Binding-site contacts:
Ligand atom O contacts residue LEU112 of chain 1.B at 3.4 Å (h-bond).
Ligand atom C contacts residue PRO46 of chain 1.B at 4.3 Å (hydrophobic).
Ligand atom CG1 contacts residue LEU112 of chain 1.B at 4.5 Å (hydrophobic).
Ligand atom CG2 contacts residue MET165 of chain 1.B at 4.2 Å (hydrophobic).
Ligand atom CB contacts residue LEU220 of chain 1.B at 3.7 Å (hydrophobic).
Ligand atom O contacts residue DPP111 of chain 1.B at 2.3 Å (h-bond).
Ligand atom CG1 contacts residue DPP111 of chain 1.B at 3.5 Å.
Ligand atom C contacts residue HIS273 of chain 1.B at 4.2 Å.
Ligand atom CG2 contacts residue LEU220 of chain 1.B at 3.5 Å (hydrophobic).
Ligand atom C contacts residue DPP111 of chain 1.B at 4.2 Å.
Ligand atom CA contacts residue PHE161 of chain 1.B at 3.9 Å (hydrophobic).
Ligand atom O contacts residue ALA47 of chain 1.B at 3.1 Å (h-bond).
Ligand atom N contacts residue PHE161 of chain 1.B at 4.3 Å.
Ligand atom CB contacts residue GLN216 of chain 1.B at 4.4 Å.
Ligand atom C contacts residue ALA47 of chain 1.B at 4.3 Å (hydrophobic).
Ligand atom CB contacts residue ALA47 of chain 1.B at 4.4 Å (hydrophobic).
Ligand atom CA contacts residue DPP111 of chain 1.B at 2.4 Å.
Ligand atom O contacts residue DPP111 of chain 1.B at 4.2 Å.
Ligand atom C contacts residue LEU112 of chain 1.B at 3.6 Å (hydrophobic).
Ligand atom C contacts residue DPP111 of chain 1.B at 1.3 Å.
Ligand atom CG2 contacts residue ARG193 of chain 1.B at 3.6 Å.
Ligand atom O contacts residue HIS273 of chain 1.B at 3.2 Å.
Ligand atom CB contacts residue ARG193 of chain 1.B at 3.9 Å.
Ligand atom O contacts residue PHE161 of chain 1.B at 4.2 Å.
Ligand atom CA contacts residue HIS273 of chain 1.B at 4.1 Å.
Ligand atom O contacts residue PRO46 of chain 1.B at 3.5 Å.
Ligand atom CG1 contacts residue LEU220 of chain 1.B at 4.2 Å (hydrophobic).
Ligand atom C contacts residue HIS273 of chain 1.B at 4.0 Å.
Ligand atom C contacts residue PHE161 of chain 1.B at 4.3 Å (hydrophobic).
Ligand atom CB contacts residue DPP111 of chain 1.B at 3.5 Å.
Ligand atom N contacts residue DPP111 of chain 1.B at 3.4 Å (h-bond).

Sequence of chain 1.B:
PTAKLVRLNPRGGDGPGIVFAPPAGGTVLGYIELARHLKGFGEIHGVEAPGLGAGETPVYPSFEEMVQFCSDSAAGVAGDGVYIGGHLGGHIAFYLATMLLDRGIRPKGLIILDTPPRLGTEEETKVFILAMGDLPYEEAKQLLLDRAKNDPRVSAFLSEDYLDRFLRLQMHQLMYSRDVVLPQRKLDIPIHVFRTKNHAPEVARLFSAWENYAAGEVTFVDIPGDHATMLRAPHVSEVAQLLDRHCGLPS

A small-molecule ligand and the protein it binds are described below.
Small molecule (SMILES): CC(C)[C@@H](C=O)NC(=O)[C@H](C)OC(=O)[C@H](N)C(C)C